Sequence of chain 1.J:
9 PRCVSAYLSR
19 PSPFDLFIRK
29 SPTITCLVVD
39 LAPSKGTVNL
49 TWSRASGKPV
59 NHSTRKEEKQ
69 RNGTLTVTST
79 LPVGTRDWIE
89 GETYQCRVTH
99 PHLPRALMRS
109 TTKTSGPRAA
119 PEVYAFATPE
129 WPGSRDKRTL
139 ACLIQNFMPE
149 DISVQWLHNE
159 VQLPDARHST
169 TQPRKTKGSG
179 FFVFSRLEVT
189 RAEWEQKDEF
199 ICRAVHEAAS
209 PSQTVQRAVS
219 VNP

Binding-site contacts:
Ligand atom C6 contacts residue GLN68 of chain 1.J at 3.2 Å.
Ligand atom C2 contacts residue TYR15 of chain 1.J at 4.4 Å (hydrophobic).
Ligand atom C1 contacts residue VAL37 of chain 1.J at 4.2 Å (hydrophobic).
Ligand atom C1 contacts residue THR72 of chain 1.J at 4.0 Å.
Ligand atom C6 contacts residue LEU35 of chain 1.J at 4.2 Å (hydrophobic).
Ligand atom C3 contacts residue ASP38 of chain 1.J at 3.2 Å.
Ligand atom C4 contacts residue ASN70 of chain 1.J at 4.2 Å.
Ligand atom O7 contacts residue LEU35 of chain 1.J at 4.0 Å.
Ligand atom C5 contacts residue GLN68 of chain 1.J at 3.8 Å.
Ligand atom O3 contacts residue ASP38 of chain 1.J at 3.1 Å (salt-bridge).
Ligand atom C4 contacts residue TYR15 of chain 1.J at 4.4 Å (hydrophobic).
Ligand atom C1 contacts residue ASN70 of chain 1.J at 1.4 Å.
Ligand atom C3 contacts residue TYR15 of chain 1.J at 3.9 Å (hydrophobic).
Ligand atom O4 contacts residue GLN170 of chain 1.J at 3.6 Å.
Ligand atom O6 contacts residue VAL37 of chain 1.J at 4.2 Å.
Ligand atom O5 contacts residue VAL37 of chain 1.J at 4.2 Å.
Ligand atom O5 contacts residue GLN68 of chain 1.J at 4.1 Å.
Ligand atom C6 contacts residue TYR15 of chain 1.J at 3.6 Å (hydrophobic).
Ligand atom O7 contacts residue ASN70 of chain 1.J at 4.0 Å.
Ligand atom O4 contacts residue TYR15 of chain 1.J at 4.0 Å.
Ligand atom C5 contacts residue TYR15 of chain 1.J at 3.8 Å (hydrophobic).
Ligand atom C5 contacts residue ASN70 of chain 1.J at 3.7 Å.
Ligand atom O6 contacts residue TYR15 of chain 1.J at 4.0 Å.
Ligand atom C7 contacts residue ASP38 of chain 1.J at 3.8 Å.
Ligand atom O7 contacts residue VAL37 of chain 1.J at 3.6 Å.
Ligand atom C8 contacts residue ASP38 of chain 1.J at 3.5 Å.
Ligand atom C4 contacts residue TYR15 of chain 1.J at 4.2 Å (hydrophobic).
Ligand atom C7 contacts residue ASN70 of chain 1.J at 3.6 Å.
Ligand atom N2 contacts residue ASP38 of chain 1.J at 3.1 Å (salt-bridge).
Ligand atom O5 contacts residue ASN70 of chain 1.J at 2.4 Å (h-bond).
Ligand atom C2 contacts residue ASP38 of chain 1.J at 3.7 Å.
Ligand atom O3 contacts residue LEU35 of chain 1.J at 3.9 Å.
Ligand atom O7 contacts residue THR74 of chain 1.J at 4.0 Å.
Ligand atom C2 contacts residue VAL37 of chain 1.J at 4.0 Å (hydrophobic).
Ligand atom O4 contacts residue VAL37 of chain 1.J at 3.9 Å.
Ligand atom C8 contacts residue PRO9 of chain 1.J at 3.3 Å (hydrophobic).
Ligand atom C3 contacts residue ASN70 of chain 1.J at 3.8 Å.
Ligand atom N2 contacts residue ASN70 of chain 1.J at 2.8 Å (h-bond).
Ligand atom C2 contacts residue ASN70 of chain 1.J at 2.4 Å.
Ligand atom C1 contacts residue TYR15 of chain 1.J at 4.0 Å (hydrophobic).

The protein below binds the small molecule below.
Small molecule (SMILES): CC(=O)N[C@H]1[C@H](O[C@H]2[C@H](O)[C@@H](NC(C)=O)CO[C@@H]2CO)O[C@H](CO)[C@@H](O[C@@H]2O[C@H](CO[C@H]3O[C@H](CO)[C@@H](O)[C@H](O)[C@@H]3O)[C@@H](O)[C@H](O[C@H]3O[C@H](CO)[C@@H](O)[C@H](O)[C@@H]3O)[C@@H]2O)[C@@H]1O